Binding-site contacts:
Ligand atom C5 contacts residue ASN290 of chain 1.H at 3.6 Å.
Ligand atom N2 contacts residue ASN290 of chain 1.H at 3.1 Å (h-bond).
Ligand atom C7 contacts residue ASN290 of chain 1.H at 3.4 Å.
Ligand atom C4 contacts residue ASN290 of chain 1.H at 4.2 Å.
Ligand atom O5 contacts residue ASN290 of chain 1.H at 2.2 Å (h-bond).
Ligand atom C8 contacts residue ASN290 of chain 1.H at 3.9 Å.
Ligand atom C1 contacts residue ASN290 of chain 1.H at 1.4 Å.
Ligand atom C3 contacts residue ASN290 of chain 1.H at 3.8 Å.
Ligand atom O7 contacts residue ASN290 of chain 1.H at 3.1 Å (h-bond).
Ligand atom C2 contacts residue ASN290 of chain 1.H at 2.5 Å.

A small-molecule ligand and the protein it binds are described below.
Small molecule (SMILES): CC(=O)N[C@H]1[C@H](O[C@H]2[C@H](O)[C@@H](NC(C)=O)CO[C@@H]2CO)O[C@H](CO)[C@@H](O[C@@H]2O[C@H](CO)[C@@H](O)[C@H](O[C@H]3O[C@H](CO)[C@@H](O)[C@H](O)[C@@H]3O)[C@@H]2O)[C@@H]1O

Sequence of chain 1.H:
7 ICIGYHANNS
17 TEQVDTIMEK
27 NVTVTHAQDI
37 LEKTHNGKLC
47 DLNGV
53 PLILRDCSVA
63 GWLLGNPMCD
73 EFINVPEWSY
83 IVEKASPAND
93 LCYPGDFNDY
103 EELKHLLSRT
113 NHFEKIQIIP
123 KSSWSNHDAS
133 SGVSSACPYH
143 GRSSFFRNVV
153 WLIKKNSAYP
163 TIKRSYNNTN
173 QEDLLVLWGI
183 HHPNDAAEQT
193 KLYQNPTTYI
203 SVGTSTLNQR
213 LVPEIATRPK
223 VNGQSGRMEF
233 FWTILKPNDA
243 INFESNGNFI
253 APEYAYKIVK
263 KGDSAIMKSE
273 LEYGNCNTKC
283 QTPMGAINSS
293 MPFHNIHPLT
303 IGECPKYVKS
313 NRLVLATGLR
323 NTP